Sequence of chain 1.A:
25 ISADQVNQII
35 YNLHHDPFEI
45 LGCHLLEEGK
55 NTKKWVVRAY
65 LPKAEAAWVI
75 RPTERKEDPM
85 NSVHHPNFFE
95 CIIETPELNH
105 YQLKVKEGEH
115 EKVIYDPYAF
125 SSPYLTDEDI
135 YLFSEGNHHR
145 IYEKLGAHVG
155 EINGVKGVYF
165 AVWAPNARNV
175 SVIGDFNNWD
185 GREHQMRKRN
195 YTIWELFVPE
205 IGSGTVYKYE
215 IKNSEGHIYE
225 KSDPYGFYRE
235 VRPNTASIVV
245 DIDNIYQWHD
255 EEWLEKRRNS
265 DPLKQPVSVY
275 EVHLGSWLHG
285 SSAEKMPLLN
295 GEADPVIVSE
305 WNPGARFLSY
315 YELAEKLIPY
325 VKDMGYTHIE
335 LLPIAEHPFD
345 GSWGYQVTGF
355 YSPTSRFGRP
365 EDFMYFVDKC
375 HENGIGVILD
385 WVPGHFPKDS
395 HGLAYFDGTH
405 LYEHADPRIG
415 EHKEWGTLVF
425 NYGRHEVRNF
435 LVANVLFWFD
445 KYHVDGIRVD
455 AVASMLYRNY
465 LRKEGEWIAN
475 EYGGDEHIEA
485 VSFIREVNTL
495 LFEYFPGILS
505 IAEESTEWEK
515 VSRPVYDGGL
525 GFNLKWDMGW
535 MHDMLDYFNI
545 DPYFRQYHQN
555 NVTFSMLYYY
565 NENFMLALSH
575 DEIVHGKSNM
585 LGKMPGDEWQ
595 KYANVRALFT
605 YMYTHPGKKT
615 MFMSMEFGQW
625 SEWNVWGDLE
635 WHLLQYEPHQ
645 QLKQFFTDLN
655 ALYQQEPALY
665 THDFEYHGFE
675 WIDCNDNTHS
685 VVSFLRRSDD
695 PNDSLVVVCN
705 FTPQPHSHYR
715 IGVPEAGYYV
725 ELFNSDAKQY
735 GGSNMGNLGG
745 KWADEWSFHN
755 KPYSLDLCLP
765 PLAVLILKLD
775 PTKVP

Binding-site contacts:
Ligand atom C1 contacts residue PRO765 of chain 1.A at 4.0 Å (hydrophobic).
Ligand atom O6 contacts residue SER737 of chain 1.A at 2.8 Å (h-bond).
Ligand atom C4 contacts residue TRP593 of chain 1.A at 3.8 Å (hydrophobic).
Ligand atom O5 contacts residue ASP591 of chain 1.A at 4.5 Å.
Ligand atom C5 contacts residue SER737 of chain 1.A at 4.2 Å.
Ligand atom O3 contacts residue TRP593 of chain 1.A at 4.0 Å.
Ligand atom O2 contacts residue PRO707 of chain 1.A at 2.8 Å (h-bond).
Ligand atom C2 contacts residue PRO709 of chain 1.A at 4.4 Å (hydrophobic).
Ligand atom O6 contacts residue MET739 of chain 1.A at 3.2 Å (h-bond).
Ligand atom O5 contacts residue PRO765 of chain 1.A at 3.9 Å.
Ligand atom O3 contacts residue PRO707 of chain 1.A at 3.8 Å.
Ligand atom C3 contacts residue PRO707 of chain 1.A at 4.2 Å (hydrophobic).
Ligand atom C3 contacts residue TRP593 of chain 1.A at 4.1 Å (hydrophobic).
Ligand atom C3 contacts residue PRO709 of chain 1.A at 4.2 Å (hydrophobic).
Ligand atom O2 contacts residue PRO765 of chain 1.A at 4.0 Å.
Ligand atom C2 contacts residue PRO765 of chain 1.A at 3.8 Å (hydrophobic).
Ligand atom C2 contacts residue TRP593 of chain 1.A at 3.9 Å (hydrophobic).
Ligand atom O3 contacts residue PRO709 of chain 1.A at 3.4 Å.
Ligand atom O5 contacts residue TRP593 of chain 1.A at 3.5 Å.
Ligand atom O5 contacts residue SER737 of chain 1.A at 3.6 Å.
Ligand atom O3 contacts residue GLN594 of chain 1.A at 3.1 Å (h-bond).
Ligand atom C2 contacts residue PRO707 of chain 1.A at 3.4 Å (hydrophobic).
Ligand atom C3 contacts residue GLN594 of chain 1.A at 3.9 Å.
Ligand atom O2 contacts residue PRO709 of chain 1.A at 3.6 Å.
Ligand atom C6 contacts residue SER737 of chain 1.A at 3.5 Å.
Ligand atom O4 contacts residue ASP591 of chain 1.A at 3.6 Å.
Ligand atom O2 contacts residue GLN594 of chain 1.A at 3.1 Å (h-bond).
Ligand atom C2 contacts residue ASP591 of chain 1.A at 3.5 Å.
Ligand atom C6 contacts residue TRP593 of chain 1.A at 3.7 Å (hydrophobic).
Ligand atom C5 contacts residue TRP593 of chain 1.A at 4.0 Å (hydrophobic).
Ligand atom C3 contacts residue ASP591 of chain 1.A at 3.9 Å.
Ligand atom O3 contacts residue ASP591 of chain 1.A at 3.5 Å (salt-bridge).
Ligand atom C2 contacts residue GLN594 of chain 1.A at 3.8 Å.
Ligand atom C4 contacts residue PRO709 of chain 1.A at 4.3 Å (hydrophobic).
Ligand atom C1 contacts residue MET739 of chain 1.A at 4.4 Å (hydrophobic).
Ligand atom C1 contacts residue ASP591 of chain 1.A at 3.3 Å.
Ligand atom O6 contacts residue TRP593 of chain 1.A at 4.1 Å.
Ligand atom C1 contacts residue TRP593 of chain 1.A at 3.8 Å (hydrophobic).
Ligand atom C4 contacts residue ASP591 of chain 1.A at 4.4 Å.
Ligand atom O2 contacts residue ASP591 of chain 1.A at 2.8 Å (salt-bridge).

A small-molecule ligand and the protein it binds are described below.
Small molecule (SMILES): OC[C@H]1O[C@H](O[C@H]2[C@H](O)[C@@H](O)[C@@H](O[C@H]3[C@H](O)[C@@H](O)[C@@H](O[C@H]4[C@H](O)[C@@H](O)[C@@H](O)O[C@@H]4CO)O[C@@H]3CO)O[C@@H]2CO)[C@H](O)[C@@H](O)[C@@H]1O